Binding-site contacts:
Ligand atom CE2 contacts residue GLN1074 of chain 6.F at 3.3 Å.
Ligand atom CD1 contacts residue ARG1049 of chain 6.F at 3.0 Å.
Ligand atom CA contacts residue THR1065 of chain 6.F at 2.7 Å.
Ligand atom C contacts residue ASN1069 of chain 6.F at 3.8 Å.
Ligand atom NH1 contacts residue GLN1074 of chain 6.F at 3.8 Å.
Ligand atom NZ contacts residue ASP1073 of chain 6.F at 3.3 Å (salt-bridge).
Ligand atom CD1 contacts residue PHE1068 of chain 6.F at 3.5 Å (hydrophobic).
Ligand atom NH2 contacts residue ASP1073 of chain 6.F at 3.0 Å (salt-bridge).
Ligand atom CZ contacts residue GLN1074 of chain 6.F at 3.4 Å.
Ligand atom CG contacts residue GLN1074 of chain 6.F at 3.5 Å.
Ligand atom CA contacts residue THR1065 of chain 6.F at 3.4 Å.
Ligand atom O contacts residue ARG1049 of chain 6.F at 3.0 Å.
Ligand atom N contacts residue THR1065 of chain 6.F at 2.3 Å (h-bond).
Ligand atom CB contacts residue THR1065 of chain 6.F at 3.6 Å.
Ligand atom N contacts residue ASN1069 of chain 6.F at 3.0 Å (h-bond).
Ligand atom N contacts residue THR1065 of chain 6.F at 3.8 Å.
Ligand atom CG1 contacts residue PHE1068 of chain 6.F at 3.6 Å (hydrophobic).
Ligand atom CD2 contacts residue ALA1075 of chain 6.F at 3.6 Å (hydrophobic).
Ligand atom NH1 contacts residue ASP1073 of chain 6.F at 3.4 Å (salt-bridge).
Ligand atom CB contacts residue GLN1074 of chain 6.F at 3.7 Å.
Ligand atom CD2 contacts residue GLN1074 of chain 6.F at 3.2 Å.
Ligand atom CB contacts residue GLN1074 of chain 6.F at 3.3 Å.
Ligand atom CZ contacts residue ASP1073 of chain 6.F at 3.6 Å.
Ligand atom O contacts residue THR1065 of chain 6.F at 3.5 Å (h-bond).
Ligand atom CG2 contacts residue ASN1069 of chain 6.F at 3.3 Å.
Ligand atom CA contacts residue ASN1069 of chain 6.F at 3.4 Å.
Ligand atom CD1 contacts residue ILE1053 of chain 6.F at 3.6 Å (hydrophobic).
Ligand atom C contacts residue ASN1069 of chain 6.F at 3.7 Å.
Ligand atom CD contacts residue ASN1069 of chain 6.F at 3.7 Å.
Ligand atom NE contacts residue GLN1074 of chain 6.F at 3.6 Å (h-bond).
Ligand atom CD1 contacts residue THR1065 of chain 6.F at 2.6 Å.
Ligand atom C contacts residue THR1065 of chain 6.F at 3.7 Å.
Ligand atom CG2 contacts residue PHE1068 of chain 6.F at 3.6 Å (hydrophobic).
Ligand atom CD contacts residue GLN1074 of chain 6.F at 2.8 Å.
Ligand atom NH1 contacts residue ASN1069 of chain 6.F at 2.6 Å (h-bond).
Ligand atom O contacts residue THR1065 of chain 6.F at 2.7 Å.
Ligand atom CD1 contacts residue LEU1064 of chain 6.F at 3.4 Å (hydrophobic).
Ligand atom O contacts residue ASN1069 of chain 6.F at 3.0 Å (h-bond).
Ligand atom C contacts residue THR1065 of chain 6.F at 2.9 Å.
Ligand atom CG contacts residue THR1065 of chain 6.F at 3.6 Å.

Sequence of chain 6.F:
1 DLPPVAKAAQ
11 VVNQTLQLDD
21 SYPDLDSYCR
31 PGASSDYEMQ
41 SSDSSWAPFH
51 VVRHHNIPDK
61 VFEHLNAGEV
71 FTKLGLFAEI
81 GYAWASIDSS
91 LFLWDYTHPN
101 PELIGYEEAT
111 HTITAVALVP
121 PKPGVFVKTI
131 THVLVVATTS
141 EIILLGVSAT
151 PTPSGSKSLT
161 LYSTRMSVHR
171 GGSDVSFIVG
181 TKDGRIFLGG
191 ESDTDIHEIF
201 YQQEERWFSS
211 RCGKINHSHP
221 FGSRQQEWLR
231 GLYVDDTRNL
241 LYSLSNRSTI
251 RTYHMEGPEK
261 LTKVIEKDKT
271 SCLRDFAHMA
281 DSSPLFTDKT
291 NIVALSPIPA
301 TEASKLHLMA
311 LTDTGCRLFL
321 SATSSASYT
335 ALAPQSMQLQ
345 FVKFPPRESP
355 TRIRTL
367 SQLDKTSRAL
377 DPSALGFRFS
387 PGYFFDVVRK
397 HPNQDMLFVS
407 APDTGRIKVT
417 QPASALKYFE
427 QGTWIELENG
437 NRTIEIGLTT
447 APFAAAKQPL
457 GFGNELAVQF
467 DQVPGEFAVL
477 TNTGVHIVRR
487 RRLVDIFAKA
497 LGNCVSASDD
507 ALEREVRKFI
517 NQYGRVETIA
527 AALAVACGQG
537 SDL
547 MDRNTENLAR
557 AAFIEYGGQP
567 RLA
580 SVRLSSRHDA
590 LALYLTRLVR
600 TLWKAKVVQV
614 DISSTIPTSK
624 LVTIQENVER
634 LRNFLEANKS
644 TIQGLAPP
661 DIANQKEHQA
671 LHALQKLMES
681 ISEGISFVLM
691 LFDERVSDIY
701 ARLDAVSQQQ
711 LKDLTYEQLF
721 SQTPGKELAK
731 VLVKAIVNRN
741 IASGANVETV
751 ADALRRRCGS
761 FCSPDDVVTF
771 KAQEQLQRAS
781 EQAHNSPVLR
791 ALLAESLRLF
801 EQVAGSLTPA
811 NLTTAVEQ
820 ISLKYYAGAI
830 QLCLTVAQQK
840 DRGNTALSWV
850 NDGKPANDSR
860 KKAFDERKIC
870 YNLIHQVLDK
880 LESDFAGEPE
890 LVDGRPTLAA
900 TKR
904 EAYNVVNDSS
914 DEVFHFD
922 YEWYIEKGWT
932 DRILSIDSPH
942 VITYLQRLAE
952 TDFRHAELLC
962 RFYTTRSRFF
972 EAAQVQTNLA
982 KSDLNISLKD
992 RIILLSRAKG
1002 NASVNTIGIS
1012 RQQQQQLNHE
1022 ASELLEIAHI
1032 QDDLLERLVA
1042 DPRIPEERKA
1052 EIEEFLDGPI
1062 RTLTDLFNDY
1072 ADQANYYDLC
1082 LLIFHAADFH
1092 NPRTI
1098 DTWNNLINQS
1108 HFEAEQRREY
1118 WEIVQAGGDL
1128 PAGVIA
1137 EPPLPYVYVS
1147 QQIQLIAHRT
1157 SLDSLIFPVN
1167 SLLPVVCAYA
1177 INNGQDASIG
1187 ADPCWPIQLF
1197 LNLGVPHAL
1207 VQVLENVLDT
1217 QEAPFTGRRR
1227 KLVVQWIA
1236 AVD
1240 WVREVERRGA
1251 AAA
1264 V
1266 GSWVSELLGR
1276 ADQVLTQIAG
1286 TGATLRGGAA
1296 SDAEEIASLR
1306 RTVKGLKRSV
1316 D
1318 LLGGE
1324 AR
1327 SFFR

A small-molecule ligand and the protein it binds are described below.
Small molecule (SMILES): CC[C@H](C)[C@H](NC(=O)[C@@H](NC(=O)[C@H](CC(C)C)NC(=O)[C@@H](N)CCCCN)C(C)C)C(=O)N[C@@H](CC(N)=O)C(=O)N[C@@H](CCCCN)C(=O)N[C@@H](CC(=O)O)C(=O)N[C@@H](CCSC)C(=O)N[C@@H](CCCN=C(N)N)C(=O)N[C@H](C(=O)N[C@@H](CC(=O)O)C(=O)N[C@@H](CC(C)C)C(=O)N[C@@H](Cc1ccccc1)C(=O)N[C@@H](CO)C(=O)N1CCC[C@H]1C(=O)N1CCC[C@H]1C(=O)N[C@H](C=O)CC(N)=O)[C@@H](C)O